The small molecule below binds the protein below.
Small molecule (SMILES): COc1cc(Nc2ccnc3cc(C#N)ccc23)cc(OC)c1OC

Binding-site contacts:
Ligand atom N03 contacts residue LEU193 of chain 1.A at 3.6 Å.
Ligand atom N03 contacts residue VAL194 of chain 1.A at 2.9 Å (h-bond).
Ligand atom C12 contacts residue LYS104 of chain 1.A at 3.5 Å.
Ligand atom C04 contacts residue PHE241 of chain 1.A at 3.6 Å (hydrophobic).
Ligand atom C19 contacts residue VAL194 of chain 1.A at 3.5 Å (hydrophobic).
Ligand atom C04 contacts residue PHE82 of chain 1.A at 3.8 Å (hydrophobic).
Ligand atom C10 contacts residue LYS104 of chain 1.A at 3.5 Å.
Ligand atom C17 contacts residue GLU192 of chain 1.A at 3.6 Å.
Ligand atom C16 contacts residue THR191 of chain 1.A at 3.8 Å.
Ligand atom C10 contacts residue LEU189 of chain 1.A at 3.1 Å (hydrophobic).
Ligand atom N02 contacts residue VAL90 of chain 1.A at 3.8 Å.
Ligand atom C10 contacts residue ALA102 of chain 1.A at 3.0 Å (hydrophobic).
Ligand atom C18 contacts residue VAL194 of chain 1.A at 3.9 Å (hydrophobic).
Ligand atom C10 contacts residue THR191 of chain 1.A at 3.9 Å.
Ligand atom C17 contacts residue THR191 of chain 1.A at 3.8 Å.
Ligand atom C11 contacts residue LYS104 of chain 1.A at 3.8 Å.
Ligand atom O02 contacts residue GLU157 of chain 1.A at 3.6 Å.
Ligand atom C17 contacts residue VAL194 of chain 1.A at 3.6 Å (hydrophobic).
Ligand atom N03 contacts residue ALA102 of chain 1.A at 3.9 Å.
Ligand atom O01 contacts residue LEU189 of chain 1.A at 3.5 Å.
Ligand atom C03 contacts residue PHE82 of chain 1.A at 3.5 Å (hydrophobic).
Ligand atom C16 contacts residue LEU252 of chain 1.A at 3.7 Å (hydrophobic).
Ligand atom O03 contacts residue LYS104 of chain 1.A at 3.8 Å.
Ligand atom C14 contacts residue LEU252 of chain 1.A at 3.4 Å (hydrophobic).
Ligand atom C05 contacts residue PHE241 of chain 1.A at 3.9 Å (hydrophobic).
Ligand atom C01 contacts residue LEU92 of chain 1.A at 3.9 Å (hydrophobic).
Ligand atom O01 contacts residue LYS104 of chain 1.A at 3.6 Å.
Ligand atom C19 contacts residue LEU193 of chain 1.A at 3.5 Å (hydrophobic).
Ligand atom C14 contacts residue ASN239 of chain 1.A at 3.3 Å.
Ligand atom C06 contacts residue ALA102 of chain 1.A at 3.8 Å (hydrophobic).
Ligand atom N01 contacts residue LEU92 of chain 1.A at 3.9 Å.
Ligand atom C12 contacts residue GLU157 of chain 1.A at 3.2 Å.
Ligand atom C03 contacts residue PHE241 of chain 1.A at 3.7 Å (hydrophobic).
Ligand atom C07 contacts residue VAL90 of chain 1.A at 3.8 Å (hydrophobic).
Ligand atom O03 contacts residue LEU252 of chain 1.A at 3.3 Å (h-bond).
Ligand atom C17 contacts residue ALA102 of chain 1.A at 3.5 Å (hydrophobic).
Ligand atom C08 contacts residue VAL90 of chain 1.A at 3.9 Å (hydrophobic).
Ligand atom O02 contacts residue LYS104 of chain 1.A at 2.8 Å (salt-bridge).
Ligand atom C12 contacts residue LEU252 of chain 1.A at 3.8 Å (hydrophobic).
Ligand atom C16 contacts residue ALA102 of chain 1.A at 3.5 Å (hydrophobic).

Sequence of chain 1.A:
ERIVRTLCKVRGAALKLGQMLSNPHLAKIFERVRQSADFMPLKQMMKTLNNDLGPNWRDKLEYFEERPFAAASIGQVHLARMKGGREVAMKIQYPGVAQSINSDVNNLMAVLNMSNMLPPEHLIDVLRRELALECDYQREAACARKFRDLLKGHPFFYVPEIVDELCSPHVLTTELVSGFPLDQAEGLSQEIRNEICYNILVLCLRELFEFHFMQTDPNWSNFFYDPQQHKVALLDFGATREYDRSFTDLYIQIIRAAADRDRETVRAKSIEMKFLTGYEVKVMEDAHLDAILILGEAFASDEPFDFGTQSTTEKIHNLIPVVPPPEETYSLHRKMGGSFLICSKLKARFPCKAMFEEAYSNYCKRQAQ